A protein and the small-molecule ligand that binds it are described below.
Small molecule (SMILES): Nc1ccn([C@@H]2O[C@H](CO[P](=O)(O)O[C@H]3[C@@H](O)[C@H](n4ccc(N)nc4=O)O[C@@H]3CO[P](=O)(O)O[C@H]3[C@@H](O)[C@H](n4cnc5c(N)ncnc54)O[C@@H]3CO[P](=O)(O)O[C@H]3[C@@H](O)[C@H](n4ccc(N)nc4=O)O[C@@H]3CO[P](=O)(O)O[C@H]3[C@@H](O)[C@H](n4ccc(=O)[nH]c4=O)O[C@@H]3CO[P](=O)(O)O[C@H]3[C@@H](O)[C@H](n4cnc5c(N)ncnc54)O[C@@H]3CO[P](=O)(O)O[C@H]3[C@@H](O)[C@H](n4cnc5c(=O)nc(N)[nH]c54)O[C@@H]3CO[P](=O)(O)O[C@H]3[C@@H](O)[C@H](n4cnc5c(=O)nc(N)[nH]c54)O[C@@H]3CO)[C@@H](O)[C@H]2O)c(=O)n1

Sequence of chain 43.D:
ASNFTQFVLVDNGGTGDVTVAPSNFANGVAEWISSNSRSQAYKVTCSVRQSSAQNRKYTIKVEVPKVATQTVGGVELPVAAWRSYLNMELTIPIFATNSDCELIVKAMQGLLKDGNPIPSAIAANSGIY

Binding-site contacts:
Ligand atom OP2 contacts residue LYS57 of chain 43.D at 2.7 Å (salt-bridge).
Ligand atom OP1 contacts residue SER51 of chain 43.D at 2.7 Å (h-bond).
Ligand atom OP2 contacts residue LYS43 of chain 44.C at 3.2 Å (salt-bridge).
Ligand atom N7 contacts residue THR45 of chain 44.C at 2.6 Å (h-bond).
Ligand atom N1 contacts residue THR59 of chain 44.C at 3.6 Å.
Ligand atom O4' contacts residue LYS61 of chain 44.C at 3.1 Å (salt-bridge).
Ligand atom OP2 contacts residue ASN55 of chain 43.D at 3.2 Å (h-bond).
Ligand atom C3' contacts residue TYR85 of chain 44.C at 3.3 Å (hydrophobic).
Ligand atom OP2 contacts residue SER51 of chain 43.D at 3.2 Å (h-bond).
Ligand atom OP1 contacts residue SER51 of chain 43.D at 3.3 Å.
Ligand atom OP1 contacts residue ARG49 of chain 43.D at 2.5 Å (salt-bridge).
Ligand atom N6 contacts residue CYS46 of chain 44.C at 3.4 Å (h-bond).
Ligand atom C5 contacts residue TYR85 of chain 44.C at 3.5 Å (hydrophobic).
Ligand atom N6 contacts residue THR45 of chain 44.C at 2.9 Å (h-bond).
Ligand atom P contacts residue TYR85 of chain 44.C at 3.5 Å.
Ligand atom O2' contacts residue GLU63 of chain 44.C at 3.0 Å (salt-bridge).
Ligand atom O3' contacts residue SER51 of chain 43.D at 3.5 Å (h-bond).
Ligand atom O2' contacts residue TYR85 of chain 44.C at 3.5 Å.
Ligand atom N1 contacts residue SER47 of chain 44.C at 2.7 Å (h-bond).
Ligand atom C5' contacts residue SER51 of chain 43.D at 3.5 Å.
Ligand atom O2 contacts residue ASN87 of chain 44.C at 3.2 Å (h-bond).
Ligand atom O3' contacts residue TYR85 of chain 44.C at 3.6 Å.
Ligand atom C6 contacts residue TYR85 of chain 44.C at 3.5 Å (hydrophobic).
Ligand atom P contacts residue SER51 of chain 43.D at 3.4 Å.
Ligand atom OP2 contacts residue ARG49 of chain 43.D at 2.4 Å (salt-bridge).
Ligand atom C4 contacts residue TYR85 of chain 44.C at 3.5 Å (hydrophobic).
Ligand atom C6 contacts residue THR45 of chain 44.C at 3.5 Å.
Ligand atom P contacts residue ARG49 of chain 43.D at 2.9 Å.
Ligand atom OP2 contacts residue LYS57 of chain 43.D at 3.4 Å.
Ligand atom N1 contacts residue TYR85 of chain 44.C at 3.6 Å.
Ligand atom OP1 contacts residue ASN55 of chain 43.D at 3.3 Å (h-bond).
Ligand atom C2' contacts residue TYR85 of chain 44.C at 3.4 Å (hydrophobic).
Ligand atom C4' contacts residue TYR85 of chain 44.C at 3.3 Å (hydrophobic).
Ligand atom C5' contacts residue TYR85 of chain 44.C at 3.1 Å (hydrophobic).
Ligand atom C2' contacts residue GLU63 of chain 44.C at 3.5 Å.
Ligand atom OP2 contacts residue TYR85 of chain 44.C at 2.5 Å (h-bond).
Ligand atom C2 contacts residue SER47 of chain 44.C at 3.0 Å.
Ligand atom N6 contacts residue THR59 of chain 44.C at 2.9 Å (h-bond).
Ligand atom C5 contacts residue THR45 of chain 44.C at 3.3 Å.
Ligand atom OP1 contacts residue SER52 of chain 43.D at 3.0 Å.

Sequence of chain 44.C:
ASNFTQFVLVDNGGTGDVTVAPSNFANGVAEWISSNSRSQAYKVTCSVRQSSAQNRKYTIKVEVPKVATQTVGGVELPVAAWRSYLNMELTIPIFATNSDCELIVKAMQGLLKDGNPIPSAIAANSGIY